A protein and the small-molecule ligand that binds it are described below.
Small molecule (SMILES): Cc1cc(CS(=O)(=O)c2ccccc2)cc(OCc2ccc(CN3CCC[C@@H]3CO)cc2)c1

Binding-site contacts:
Ligand atom CAD contacts residue PHE311 of chain 1.A at 3.8 Å (hydrophobic).
Ligand atom CAG contacts residue LEU307 of chain 1.A at 3.8 Å (hydrophobic).
Ligand atom CAW contacts residue MET280 of chain 1.A at 3.6 Å (hydrophobic).
Ligand atom CAC contacts residue MET314 of chain 1.A at 3.7 Å (hydrophobic).
Ligand atom CAT contacts residue VAL185 of chain 1.A at 3.9 Å (hydrophobic).
Ligand atom CAQ contacts residue PHE296 of chain 1.A at 3.8 Å (hydrophobic).
Ligand atom CAT contacts residue ASP186 of chain 1.A at 3.9 Å.
Ligand atom CAS contacts residue ILE182 of chain 1.A at 3.8 Å (hydrophobic).
Ligand atom CBC contacts residue ASP186 of chain 1.A at 2.9 Å.
Ligand atom CAA contacts residue PHE311 of chain 1.A at 3.9 Å (hydrophobic).
Ligand atom CAP contacts residue LEU269 of chain 1.A at 3.7 Å (hydrophobic).
Ligand atom CBD contacts residue ILE182 of chain 1.A at 3.5 Å (hydrophobic).
Ligand atom CAS contacts residue VAL185 of chain 1.A at 3.5 Å (hydrophobic).
Ligand atom CAO contacts residue PHE296 of chain 1.A at 3.8 Å (hydrophobic).
Ligand atom CBC contacts residue PHE200 of chain 1.A at 3.8 Å (hydrophobic).
Ligand atom CAQ contacts residue ALA282 of chain 1.A at 3.6 Å (hydrophobic).
Ligand atom OBE contacts residue ILE182 of chain 1.A at 3.8 Å.
Ligand atom CAX contacts residue ASP186 of chain 1.A at 3.6 Å.
Ligand atom CAO contacts residue LEU269 of chain 1.A at 3.9 Å (hydrophobic).
Ligand atom CAI contacts residue PHE311 of chain 1.A at 3.9 Å (hydrophobic).
Ligand atom CBD contacts residue LEU276 of chain 1.A at 3.8 Å (hydrophobic).
Ligand atom OAH contacts residue ILE182 of chain 1.A at 3.8 Å.
Ligand atom OBG contacts residue LEU310 of chain 1.A at 3.5 Å.
Ligand atom CAL contacts residue ILE182 of chain 1.A at 3.8 Å (hydrophobic).
Ligand atom CBD contacts residue ASP186 of chain 1.A at 3.5 Å.
Ligand atom CAE contacts residue PHE181 of chain 1.A at 3.6 Å (hydrophobic).
Ligand atom CBA contacts residue SER176 of chain 1.A at 3.9 Å.
Ligand atom CAL contacts residue THR204 of chain 1.A at 3.5 Å.
Ligand atom CAX contacts residue PHE200 of chain 1.A at 3.7 Å (hydrophobic).
Ligand atom CAZ contacts residue LEU276 of chain 1.A at 3.8 Å (hydrophobic).
Ligand atom CAX contacts residue LEU276 of chain 1.A at 3.9 Å (hydrophobic).
Ligand atom CAE contacts residue PHE311 of chain 1.A at 3.8 Å (hydrophobic).
Ligand atom OBE contacts residue ASP186 of chain 1.A at 2.5 Å (salt-bridge).
Ligand atom CAP contacts residue PHE296 of chain 1.A at 3.4 Å (hydrophobic).
Ligand atom CAG contacts residue PHE181 of chain 1.A at 3.7 Å (hydrophobic).
Ligand atom OBG contacts residue LEU327 of chain 1.A at 3.4 Å.
Ligand atom OBG contacts residue HIS319 of chain 1.A at 3.5 Å.
Ligand atom CAR contacts residue HIS319 of chain 1.A at 3.5 Å.
Ligand atom NAY contacts residue ASP186 of chain 1.A at 2.9 Å (salt-bridge).
Ligand atom CAV contacts residue MET280 of chain 1.A at 3.5 Å (hydrophobic).

Sequence of chain 1.A:
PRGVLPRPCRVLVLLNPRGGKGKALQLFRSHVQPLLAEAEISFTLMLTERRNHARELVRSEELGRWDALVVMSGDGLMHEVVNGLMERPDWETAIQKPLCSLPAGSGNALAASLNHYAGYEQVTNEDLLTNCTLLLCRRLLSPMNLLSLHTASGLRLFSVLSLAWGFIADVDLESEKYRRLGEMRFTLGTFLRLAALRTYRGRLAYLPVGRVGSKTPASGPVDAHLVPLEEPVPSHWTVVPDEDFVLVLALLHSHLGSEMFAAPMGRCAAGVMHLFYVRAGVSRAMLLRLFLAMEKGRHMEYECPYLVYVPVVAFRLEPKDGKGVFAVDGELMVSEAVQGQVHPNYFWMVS